Binding-site contacts:
Ligand atom CB contacts residue GLN182 of chain 1.B at 3.5 Å.
Ligand atom CA contacts residue GLU296 of chain 1.B at 3.4 Å.
Ligand atom N contacts residue GLU296 of chain 1.B at 2.6 Å (salt-bridge).
Ligand atom OXT contacts residue TYR292 of chain 1.B at 3.4 Å.
Ligand atom CZ contacts residue PRO269 of chain 1.B at 3.9 Å (hydrophobic).
Ligand atom NH1 contacts residue PRO269 of chain 1.B at 4.1 Å.
Ligand atom N contacts residue HEM1 of chain 1.H at 2.9 Å (h-bond).
Ligand atom CA contacts residue HEM1 of chain 1.H at 3.8 Å.
Ligand atom CG contacts residue VAL271 of chain 1.B at 3.9 Å (hydrophobic).
Ligand atom CZ contacts residue SER290 of chain 1.B at 3.8 Å.
Ligand atom NE contacts residue GLU296 of chain 1.B at 2.8 Å (salt-bridge).
Ligand atom NH2 contacts residue PRO269 of chain 1.B at 4.1 Å.
Ligand atom CB contacts residue PRO269 of chain 1.B at 4.0 Å (hydrophobic).
Ligand atom C contacts residue GLN182 of chain 1.B at 3.5 Å.
Ligand atom O contacts residue GLN182 of chain 1.B at 2.8 Å (h-bond).
Ligand atom CA contacts residue TYR292 of chain 1.B at 4.1 Å (hydrophobic).
Ligand atom CG contacts residue HEM1 of chain 1.H at 4.0 Å.
Ligand atom CD contacts residue GLU296 of chain 1.B at 3.6 Å.
Ligand atom O contacts residue ASP301 of chain 1.B at 3.6 Å (salt-bridge).
Ligand atom CZ contacts residue GLU296 of chain 1.B at 3.7 Å.
Ligand atom CD contacts residue PRO269 of chain 1.B at 3.9 Å (hydrophobic).
Ligand atom O contacts residue TYR292 of chain 1.B at 2.9 Å (h-bond).
Ligand atom CG contacts residue GLU296 of chain 1.B at 3.4 Å.
Ligand atom OXT contacts residue ASP301 of chain 1.B at 2.5 Å (salt-bridge).
Ligand atom O contacts residue TYR266 of chain 1.B at 3.5 Å (h-bond).
Ligand atom NH2 contacts residue TRP291 of chain 1.B at 3.3 Å (h-bond).
Ligand atom C contacts residue ASP301 of chain 1.B at 3.4 Å.
Ligand atom CB contacts residue TYR292 of chain 1.B at 3.8 Å (hydrophobic).
Ligand atom CD contacts residue VAL271 of chain 1.B at 3.8 Å (hydrophobic).
Ligand atom CA contacts residue GLN182 of chain 1.B at 3.5 Å.
Ligand atom NH2 contacts residue HEM1 of chain 1.H at 3.4 Å.
Ligand atom CB contacts residue GLU296 of chain 1.B at 3.1 Å.
Ligand atom NE contacts residue PRO269 of chain 1.B at 3.8 Å.
Ligand atom C contacts residue TYR292 of chain 1.B at 3.5 Å (hydrophobic).
Ligand atom CZ contacts residue HEM1 of chain 1.H at 4.0 Å.
Ligand atom OXT contacts residue GLU296 of chain 1.B at 3.6 Å (salt-bridge).
Ligand atom NH1 contacts residue SER290 of chain 1.B at 3.1 Å (h-bond).
Ligand atom NH2 contacts residue SER290 of chain 1.B at 3.5 Å (h-bond).
Ligand atom NH2 contacts residue GLU296 of chain 1.B at 3.1 Å (salt-bridge).
Ligand atom NH1 contacts residue HEM1 of chain 1.H at 3.8 Å.

Sequence of chain 1.B:
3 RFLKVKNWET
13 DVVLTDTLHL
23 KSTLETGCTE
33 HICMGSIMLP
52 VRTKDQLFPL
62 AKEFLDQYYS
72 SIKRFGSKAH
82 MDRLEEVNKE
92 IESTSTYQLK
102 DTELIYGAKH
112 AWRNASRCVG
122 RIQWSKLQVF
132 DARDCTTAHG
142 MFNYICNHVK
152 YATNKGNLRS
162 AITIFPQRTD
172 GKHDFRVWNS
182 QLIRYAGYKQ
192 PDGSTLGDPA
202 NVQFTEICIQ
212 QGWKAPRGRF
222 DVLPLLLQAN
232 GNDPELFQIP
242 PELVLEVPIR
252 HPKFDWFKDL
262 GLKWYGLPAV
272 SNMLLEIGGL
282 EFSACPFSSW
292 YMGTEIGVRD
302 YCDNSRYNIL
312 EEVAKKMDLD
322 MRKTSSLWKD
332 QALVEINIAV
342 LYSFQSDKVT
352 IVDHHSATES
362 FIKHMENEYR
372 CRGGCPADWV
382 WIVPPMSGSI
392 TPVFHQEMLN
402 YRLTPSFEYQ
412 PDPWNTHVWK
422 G

This small molecule binds to this protein.
Small molecule (SMILES): NC(=[NH2+])NCCC[C@H](N)C(=O)O